Sequence of chain 2.A:
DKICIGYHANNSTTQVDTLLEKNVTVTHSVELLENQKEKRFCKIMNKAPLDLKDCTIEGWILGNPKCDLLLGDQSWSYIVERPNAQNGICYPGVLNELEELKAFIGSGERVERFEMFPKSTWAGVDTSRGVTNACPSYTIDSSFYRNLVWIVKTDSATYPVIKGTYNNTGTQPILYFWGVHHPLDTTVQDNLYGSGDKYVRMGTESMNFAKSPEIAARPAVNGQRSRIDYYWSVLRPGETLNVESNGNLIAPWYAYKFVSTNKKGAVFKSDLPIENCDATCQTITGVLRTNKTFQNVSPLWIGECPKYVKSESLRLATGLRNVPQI

Binding-site contacts:
Ligand atom C3 contacts residue ASN23 of chain 2.A at 3.7 Å.
Ligand atom C6 contacts residue ASN23 of chain 2.A at 4.1 Å.
Ligand atom C7 contacts residue GLN15 of chain 2.A at 4.1 Å.
Ligand atom O7 contacts residue ASN23 of chain 2.A at 3.3 Å (h-bond).
Ligand atom C1 contacts residue ASN23 of chain 2.A at 1.5 Å.
Ligand atom C8 contacts residue GLN15 of chain 2.A at 3.5 Å.
Ligand atom C5 contacts residue ASN23 of chain 2.A at 3.8 Å.
Ligand atom N2 contacts residue GLN15 of chain 2.A at 3.2 Å (h-bond).
Ligand atom C4 contacts residue ASN23 of chain 2.A at 4.3 Å.
Ligand atom C1 contacts residue GLN15 of chain 2.A at 4.2 Å.
Ligand atom O5 contacts residue ASN23 of chain 2.A at 2.4 Å (h-bond).
Ligand atom C8 contacts residue ASN23 of chain 2.A at 4.2 Å.
Ligand atom C2 contacts residue ASN23 of chain 2.A at 2.5 Å.
Ligand atom C7 contacts residue ASN23 of chain 2.A at 3.1 Å.
Ligand atom N2 contacts residue ASN23 of chain 2.A at 2.7 Å (h-bond).
Ligand atom C2 contacts residue GLN15 of chain 2.A at 3.8 Å.

The small molecule below binds the protein below.
Small molecule (SMILES): CC(=O)N[C@@H]1[C@@H](O)[C@H](O)[C@@H](CO)O[C@H]1O